Sequence of chain 3.A:
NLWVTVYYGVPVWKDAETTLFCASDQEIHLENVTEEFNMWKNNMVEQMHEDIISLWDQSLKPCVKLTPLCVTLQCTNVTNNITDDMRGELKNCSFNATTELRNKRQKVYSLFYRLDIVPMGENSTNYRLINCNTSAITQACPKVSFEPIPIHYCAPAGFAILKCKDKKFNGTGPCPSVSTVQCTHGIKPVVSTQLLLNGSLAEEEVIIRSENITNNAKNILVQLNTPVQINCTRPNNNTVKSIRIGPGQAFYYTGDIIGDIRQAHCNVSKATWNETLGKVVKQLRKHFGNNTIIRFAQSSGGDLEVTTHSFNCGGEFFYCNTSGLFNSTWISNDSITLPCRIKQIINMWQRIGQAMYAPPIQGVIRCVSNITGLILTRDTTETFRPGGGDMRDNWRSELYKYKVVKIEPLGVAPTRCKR

A small-molecule ligand and the protein it binds are described below.
Small molecule (SMILES): CC(=O)N[C@H]1[C@H](O[C@H]2[C@H](O)[C@@H](NC(C)=O)CO[C@@H]2CO)O[C@H](CO)[C@@H](O)[C@@H]1O

Binding-site contacts:
Ligand atom C8 contacts residue VAL135 of chain 3.A at 4.2 Å (hydrophobic).
Ligand atom C7 contacts residue THR136 of chain 3.A at 4.5 Å.
Ligand atom O4 contacts residue TYR166 of chain 3.A at 4.1 Å.
Ligand atom O7 contacts residue ASN149 of chain 3.A at 4.2 Å.
Ligand atom O7 contacts residue VAL135 of chain 3.A at 4.1 Å.
Ligand atom C7 contacts residue TYR166 of chain 3.A at 4.0 Å (hydrophobic).
Ligand atom C3 contacts residue ASN149 of chain 3.A at 3.9 Å.
Ligand atom O7 contacts residue THR136 of chain 3.A at 3.3 Å (h-bond).
Ligand atom N2 contacts residue ASN149 of chain 3.A at 3.0 Å (h-bond).
Ligand atom C8 contacts residue GLY312 of chain 3.A at 3.9 Å.
Ligand atom C8 contacts residue LEU168 of chain 3.A at 3.7 Å (hydrophobic).
Ligand atom C7 contacts residue ASN149 of chain 3.A at 3.8 Å.
Ligand atom C7 contacts residue VAL135 of chain 3.A at 4.5 Å (hydrophobic).
Ligand atom C1 contacts residue TYR166 of chain 3.A at 4.0 Å (hydrophobic).
Ligand atom C5 contacts residue ASN149 of chain 3.A at 3.8 Å.
Ligand atom C7 contacts residue LEU168 of chain 3.A at 4.5 Å (hydrophobic).
Ligand atom O7 contacts residue TYR166 of chain 3.A at 3.6 Å.
Ligand atom C2 contacts residue TYR166 of chain 3.A at 4.3 Å (hydrophobic).
Ligand atom C3 contacts residue TYR166 of chain 3.A at 3.9 Å (hydrophobic).
Ligand atom C1 contacts residue ASN149 of chain 3.A at 1.5 Å.
Ligand atom C8 contacts residue ASP313 of chain 3.A at 3.9 Å.
Ligand atom O5 contacts residue ASN149 of chain 3.A at 2.4 Å (h-bond).
Ligand atom N2 contacts residue TYR166 of chain 3.A at 4.0 Å.
Ligand atom C8 contacts residue TYR166 of chain 3.A at 3.9 Å (hydrophobic).
Ligand atom C2 contacts residue ASN149 of chain 3.A at 2.5 Å.
Ligand atom C4 contacts residue ASN149 of chain 3.A at 4.4 Å.
Ligand atom C2 contacts residue THR136 of chain 3.A at 4.5 Å.
Ligand atom O3 contacts residue TYR166 of chain 3.A at 4.5 Å.